Binding-site contacts:
Ligand atom O1B contacts residue GLY179 of chain 1.A at 3.3 Å.
Ligand atom O3' contacts residue SER275 of chain 1.A at 3.7 Å.
Ligand atom N3 contacts residue ASP276 of chain 1.A at 3.7 Å.
Ligand atom O2 contacts residue TYR271 of chain 1.A at 3.4 Å.
Ligand atom O3' contacts residue ARG183 of chain 1.A at 3.3 Å (salt-bridge).
Ligand atom O1B contacts residue MN1 of chain 1.E at 2.1 Å.
Ligand atom O2A contacts residue MN1 of chain 1.F at 2.3 Å.
Ligand atom O2G contacts residue SER188 of chain 1.A at 3.7 Å.
Ligand atom C4' contacts residue PHE272 of chain 1.A at 3.4 Å (hydrophobic).
Ligand atom O5' contacts residue MN1 of chain 1.F at 3.7 Å.
Ligand atom O2A contacts residue MN1 of chain 1.E at 2.2 Å.
Ligand atom PB contacts residue MN1 of chain 1.E at 3.1 Å.
Ligand atom PG contacts residue MN1 of chain 1.E at 3.4 Å.
Ligand atom O1G contacts residue GLY189 of chain 1.A at 3.8 Å.
Ligand atom O3' contacts residue THR273 of chain 1.A at 3.3 Å (h-bond).
Ligand atom O1B contacts residue ASP192 of chain 1.A at 2.9 Å (salt-bridge).
Ligand atom C1' contacts residue TYR271 of chain 1.A at 3.6 Å (hydrophobic).
Ligand atom PG contacts residue GLY189 of chain 1.A at 3.7 Å.
Ligand atom C2' contacts residue ASN279 of chain 1.A at 3.5 Å.
Ligand atom C5 contacts residue ASP276 of chain 1.A at 3.7 Å.
Ligand atom O2A contacts residue ASP190 of chain 1.A at 2.9 Å (salt-bridge).
Ligand atom O3B contacts residue SER180 of chain 1.A at 3.6 Å.
Ligand atom O2G contacts residue GLY189 of chain 1.A at 2.9 Å (h-bond).
Ligand atom O2A contacts residue ASP192 of chain 1.A at 3.0 Å (salt-bridge).
Ligand atom O1B contacts residue SER180 of chain 1.A at 3.0 Å (h-bond).
Ligand atom O2B contacts residue ARG183 of chain 1.A at 2.9 Å (salt-bridge).
Ligand atom O1G contacts residue MN1 of chain 1.E at 2.2 Å.
Ligand atom PG contacts residue SER180 of chain 1.A at 3.6 Å.
Ligand atom O3B contacts residue MN1 of chain 1.E at 3.7 Å.
Ligand atom C2' contacts residue GLY274 of chain 1.A at 3.6 Å.
Ligand atom O2 contacts residue ASN279 of chain 1.A at 3.0 Å (h-bond).
Ligand atom C2' contacts residue TYR271 of chain 1.A at 3.5 Å (hydrophobic).
Ligand atom PA contacts residue MN1 of chain 1.F at 3.4 Å.
Ligand atom O1G contacts residue ASP190 of chain 1.A at 2.7 Å (salt-bridge).
Ligand atom C5' contacts residue ASP192 of chain 1.A at 3.6 Å.
Ligand atom O2G contacts residue SER180 of chain 1.A at 2.6 Å (h-bond).
Ligand atom O3' contacts residue GLY274 of chain 1.A at 3.2 Å.
Ligand atom C4 contacts residue ASP276 of chain 1.A at 3.5 Å.
Ligand atom N3A contacts residue MN1 of chain 1.E at 3.6 Å.
Ligand atom PA contacts residue MN1 of chain 1.E at 3.3 Å.

The small molecule below binds the protein below.
Small molecule (SMILES): Nc1ccn([C@H]2C[C@H](O)[C@@H](COP(=O)(O)NP(=O)(O)OP(=O)(O)O)O2)c(=O)n1

Sequence of chain 1.A:
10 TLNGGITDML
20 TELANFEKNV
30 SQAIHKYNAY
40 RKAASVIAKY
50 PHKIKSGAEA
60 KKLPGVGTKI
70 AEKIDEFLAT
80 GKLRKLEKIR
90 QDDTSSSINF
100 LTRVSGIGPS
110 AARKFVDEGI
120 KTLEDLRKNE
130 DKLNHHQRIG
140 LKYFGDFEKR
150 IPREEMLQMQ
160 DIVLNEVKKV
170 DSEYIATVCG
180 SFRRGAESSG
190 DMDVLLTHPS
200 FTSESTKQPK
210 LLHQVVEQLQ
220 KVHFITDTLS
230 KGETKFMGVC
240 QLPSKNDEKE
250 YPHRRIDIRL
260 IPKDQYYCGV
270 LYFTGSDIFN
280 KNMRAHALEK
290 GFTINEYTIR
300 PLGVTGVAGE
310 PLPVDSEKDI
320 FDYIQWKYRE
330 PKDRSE